The protein below binds the small molecule below.
Small molecule (SMILES): CC[C@H](C)[C@H](NC(=O)[C@H](Cc1ccc(O)cc1)NC(=O)[C@@H]1CCCN1C(=O)[C@H](CCCN=C(N)N)NC(=O)[C@@H](N)CCCN=C(N)N)C(=O)N[C@@H](CC(C)C)C(=O)O

Sequence of chain 1.A:
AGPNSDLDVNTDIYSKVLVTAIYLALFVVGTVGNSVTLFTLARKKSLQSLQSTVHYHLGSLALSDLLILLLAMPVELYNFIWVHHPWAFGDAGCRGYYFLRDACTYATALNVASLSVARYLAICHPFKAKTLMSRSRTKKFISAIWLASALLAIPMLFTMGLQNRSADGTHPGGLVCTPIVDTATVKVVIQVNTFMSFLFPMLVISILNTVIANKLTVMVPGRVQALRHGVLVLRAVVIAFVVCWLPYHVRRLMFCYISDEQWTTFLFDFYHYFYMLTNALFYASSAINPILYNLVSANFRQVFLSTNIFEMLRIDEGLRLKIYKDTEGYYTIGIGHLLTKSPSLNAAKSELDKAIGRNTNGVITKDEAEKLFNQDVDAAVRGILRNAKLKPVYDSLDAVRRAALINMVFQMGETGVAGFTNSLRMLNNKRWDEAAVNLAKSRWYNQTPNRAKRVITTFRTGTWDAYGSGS

Binding-site contacts:
Ligand atom O contacts residue PHE299 of chain 1.A at 3.6 Å.
Ligand atom NH1 contacts residue ASP24 of chain 1.A at 2.7 Å (salt-bridge).
Ligand atom NH2 contacts residue THR309 of chain 1.A at 3.7 Å.
Ligand atom CD contacts residue TRP307 of chain 1.A at 3.4 Å (hydrophobic).
Ligand atom CB contacts residue TRP307 of chain 1.A at 3.2 Å (hydrophobic).
Ligand atom OH contacts residue LEU23 of chain 1.A at 2.8 Å (h-bond).
Ligand atom CD1 contacts residue PHE299 of chain 1.A at 3.6 Å (hydrophobic).
Ligand atom O contacts residue PHE299 of chain 1.A at 3.4 Å.
Ligand atom NH1 contacts residue PHE299 of chain 1.A at 2.9 Å (h-bond).
Ligand atom CG1 contacts residue PHE96 of chain 1.A at 3.6 Å (hydrophobic).
Ligand atom CE2 contacts residue VAL192 of chain 1.A at 3.4 Å (hydrophobic).
Ligand atom NH2 contacts residue ASP304 of chain 1.A at 3.1 Å (salt-bridge).
Ligand atom CE1 contacts residue LEU23 of chain 1.A at 3.5 Å (hydrophobic).
Ligand atom NH1 contacts residue ASP22 of chain 1.A at 3.4 Å (salt-bridge).
Ligand atom CD2 contacts residue VAL192 of chain 1.A at 3.5 Å (hydrophobic).
Ligand atom CZ contacts residue PHE312 of chain 1.A at 3.5 Å (hydrophobic).
Ligand atom NH2 contacts residue PHE312 of chain 1.A at 3.6 Å.
Ligand atom NH1 contacts residue TRP307 of chain 1.A at 3.4 Å (h-bond).
Ligand atom C contacts residue TYR114 of chain 1.A at 3.7 Å (hydrophobic).
Ligand atom NH1 contacts residue ILE302 of chain 1.A at 2.6 Å (h-bond).
Ligand atom CZ contacts residue TRP307 of chain 1.A at 3.5 Å (hydrophobic).
Ligand atom O contacts residue THR194 of chain 1.A at 3.1 Å (h-bond).
Ligand atom CB contacts residue TYR315 of chain 1.A at 3.6 Å (hydrophobic).
Ligand atom O contacts residue TYR315 of chain 1.A at 2.9 Å (h-bond).
Ligand atom NE contacts residue PHE312 of chain 1.A at 3.7 Å.
Ligand atom O contacts residue TRP307 of chain 1.A at 3.7 Å.
Ligand atom NE contacts residue TRP307 of chain 1.A at 3.2 Å (h-bond).
Ligand atom NH1 contacts residue PHE312 of chain 1.A at 3.5 Å.
Ligand atom O contacts residue PHE299 of chain 1.A at 3.7 Å.
Ligand atom OXT contacts residue TYR114 of chain 1.A at 2.6 Å (h-bond).
Ligand atom CE2 contacts residue HIS100 of chain 1.A at 3.4 Å.
Ligand atom CZ contacts residue LEU23 of chain 1.A at 3.6 Å (hydrophobic).
Ligand atom CZ contacts residue ILE302 of chain 1.A at 3.4 Å (hydrophobic).
Ligand atom CG contacts residue TYR315 of chain 1.A at 3.6 Å (hydrophobic).
Ligand atom O contacts residue ARG295 of chain 1.A at 2.8 Å (salt-bridge).
Ligand atom CG2 contacts residue PHE96 of chain 1.A at 3.5 Å (hydrophobic).
Ligand atom CG contacts residue TRP307 of chain 1.A at 3.6 Å (hydrophobic).
Ligand atom CG2 contacts residue TYR319 of chain 1.A at 3.6 Å (hydrophobic).
Ligand atom OH contacts residue HIS100 of chain 1.A at 3.2 Å.
Ligand atom NE contacts residue ASP22 of chain 1.A at 3.1 Å (salt-bridge).